This small molecule binds to this protein.
Small molecule (SMILES): CC(=O)N[C@@H]1[C@@H](O)[C@H](O)[C@@H](CO)O[C@H]1O

Sequence of chain 1.B:
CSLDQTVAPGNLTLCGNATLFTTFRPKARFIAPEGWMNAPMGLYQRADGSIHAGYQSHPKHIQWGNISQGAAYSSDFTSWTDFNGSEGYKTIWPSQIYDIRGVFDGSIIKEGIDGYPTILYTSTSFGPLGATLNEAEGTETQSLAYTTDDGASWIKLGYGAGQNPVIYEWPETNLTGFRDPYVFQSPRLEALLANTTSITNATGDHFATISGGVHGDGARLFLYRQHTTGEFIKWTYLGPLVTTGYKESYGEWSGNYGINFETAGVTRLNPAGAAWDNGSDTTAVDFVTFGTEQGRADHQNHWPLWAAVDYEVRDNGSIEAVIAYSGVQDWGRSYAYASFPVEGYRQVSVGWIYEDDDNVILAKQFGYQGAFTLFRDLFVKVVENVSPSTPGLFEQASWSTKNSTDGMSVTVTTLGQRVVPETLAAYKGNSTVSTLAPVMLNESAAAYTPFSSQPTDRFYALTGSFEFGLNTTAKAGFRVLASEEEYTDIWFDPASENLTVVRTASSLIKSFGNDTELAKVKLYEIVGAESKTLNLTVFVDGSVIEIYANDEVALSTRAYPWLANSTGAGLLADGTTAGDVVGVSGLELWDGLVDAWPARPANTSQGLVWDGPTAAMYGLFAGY

Binding-site contacts:
Ligand atom C4 contacts residue ASN442 of chain 1.B at 4.2 Å.
Ligand atom O4 contacts residue PHE433 of chain 1.B at 4.4 Å.
Ligand atom C2 contacts residue ASN442 of chain 1.B at 2.5 Å.
Ligand atom C1 contacts residue PHE433 of chain 1.B at 4.0 Å (hydrophobic).
Ligand atom O5 contacts residue ASN442 of chain 1.B at 2.3 Å (h-bond).
Ligand atom C8 contacts residue ASN442 of chain 1.B at 4.4 Å.
Ligand atom C6 contacts residue PHE433 of chain 1.B at 3.5 Å (hydrophobic).
Ligand atom O6 contacts residue PRO427 of chain 1.B at 3.5 Å.
Ligand atom O6 contacts residue GLY446 of chain 1.B at 3.4 Å (h-bond).
Ligand atom C1 contacts residue ASN442 of chain 1.B at 1.4 Å.
Ligand atom C3 contacts residue ASN442 of chain 1.B at 3.8 Å.
Ligand atom C6 contacts residue PRO427 of chain 1.B at 3.6 Å (hydrophobic).
Ligand atom O5 contacts residue PHE433 of chain 1.B at 3.5 Å.
Ligand atom C5 contacts residue ASN442 of chain 1.B at 3.7 Å.
Ligand atom O6 contacts residue ASN442 of chain 1.B at 4.5 Å.
Ligand atom N2 contacts residue ASN442 of chain 1.B at 3.0 Å (h-bond).
Ligand atom C5 contacts residue PHE433 of chain 1.B at 3.2 Å (hydrophobic).
Ligand atom O7 contacts residue ASN442 of chain 1.B at 3.2 Å (h-bond).
Ligand atom C7 contacts residue ASN442 of chain 1.B at 3.3 Å.